A protein and the small-molecule ligand that binds it are described below.
Small molecule (SMILES): CC(C)(COP(=O)(O)OP(=O)(O)OC[C@@H]1O[C@H](c2nc3c(N)ncnc3[nH]2)[C@H](O)[C@@H]1O)[C@@H](O)C(=O)NCCC(=O)NCCOC(=O)c1ccccc1

Binding-site contacts:
Ligand atom N3 contacts residue ARG111 of chain 1.D at 2.9 Å (salt-bridge).
Ligand atom O3 contacts residue HIS108 of chain 1.D at 3.3 Å (h-bond).
Ligand atom P contacts residue THR112 of chain 1.D at 3.6 Å.
Ligand atom C23 contacts residue GLN49 of chain 1.F at 3.2 Å.
Ligand atom O contacts residue THR112 of chain 1.D at 3.6 Å (h-bond).
Ligand atom O13 contacts residue GLU64 of chain 1.E at 3.1 Å (salt-bridge).
Ligand atom C15 contacts residue LEU92 of chain 1.F at 3.4 Å (hydrophobic).
Ligand atom C24 contacts residue PHE51 of chain 1.F at 3.5 Å (hydrophobic).
Ligand atom C20 contacts residue LEU54 of chain 1.F at 3.4 Å (hydrophobic).
Ligand atom C16 contacts residue HIS91 of chain 1.F at 3.6 Å.
Ligand atom O12 contacts residue GLN49 of chain 1.F at 3.4 Å (h-bond).
Ligand atom C19 contacts residue GLY56 of chain 1.F at 3.6 Å.
Ligand atom C26 contacts residue SER68 of chain 1.E at 3.4 Å.
Ligand atom O2 contacts residue HIS108 of chain 1.D at 3.3 Å (h-bond).
Ligand atom C19 contacts residue GLU64 of chain 1.E at 3.6 Å.
Ligand atom O5 contacts residue ARG111 of chain 1.D at 2.9 Å (salt-bridge).
Ligand atom N5 contacts residue HIS91 of chain 1.F at 3.0 Å (h-bond).
Ligand atom C25 contacts residue SER68 of chain 1.E at 3.4 Å.
Ligand atom O1 contacts residue THR112 of chain 1.D at 2.9 Å (h-bond).
Ligand atom C14 contacts residue LEU92 of chain 1.F at 3.5 Å (hydrophobic).
Ligand atom O13 contacts residue GLY56 of chain 1.F at 2.8 Å (h-bond).
Ligand atom C16 contacts residue ARG93 of chain 1.F at 3.5 Å.
Ligand atom C2 contacts residue LEU85 of chain 1.E at 3.3 Å (hydrophobic).
Ligand atom C27 contacts residue SER68 of chain 1.E at 3.6 Å.
Ligand atom C18 contacts residue GLY84 of chain 1.E at 3.6 Å.
Ligand atom C21 contacts residue GLN49 of chain 1.F at 3.4 Å.
Ligand atom C22 contacts residue GLN49 of chain 1.F at 3.4 Å.
Ligand atom O4 contacts residue ARG111 of chain 1.D at 3.6 Å (salt-bridge).
Ligand atom O5 contacts residue GLY110 of chain 1.D at 3.3 Å.
Ligand atom N5 contacts residue LEU92 of chain 1.F at 3.3 Å (h-bond).
Ligand atom O9 contacts residue LEU92 of chain 1.F at 2.8 Å (h-bond).
Ligand atom O1 contacts residue ARG111 of chain 1.D at 3.1 Å (salt-bridge).
Ligand atom N6 contacts residue GLY84 of chain 1.E at 3.0 Å (h-bond).
Ligand atom N5 contacts residue ARG93 of chain 1.F at 3.6 Å (salt-bridge).
Ligand atom O2 contacts residue THR113 of chain 1.D at 2.4 Å (h-bond).
Ligand atom C16 contacts residue GLY94 of chain 1.F at 3.7 Å.
Ligand atom C10 contacts residue ARG111 of chain 1.D at 3.0 Å.
Ligand atom C17 contacts residue GLY84 of chain 1.E at 3.2 Å.
Ligand atom C27 contacts residue GLN49 of chain 1.F at 3.3 Å.
Ligand atom O2 contacts residue GLY110 of chain 1.D at 3.6 Å.

Sequence of chain 1.F:
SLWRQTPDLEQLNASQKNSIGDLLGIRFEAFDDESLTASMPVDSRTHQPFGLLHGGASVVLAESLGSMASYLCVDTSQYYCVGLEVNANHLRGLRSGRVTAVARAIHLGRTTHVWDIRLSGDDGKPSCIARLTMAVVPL

Sequence of chain 1.E:
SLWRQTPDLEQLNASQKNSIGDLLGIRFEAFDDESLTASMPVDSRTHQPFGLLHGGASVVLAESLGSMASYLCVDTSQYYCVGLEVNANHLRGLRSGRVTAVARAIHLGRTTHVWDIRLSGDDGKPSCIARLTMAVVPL

Sequence of chain 1.D:
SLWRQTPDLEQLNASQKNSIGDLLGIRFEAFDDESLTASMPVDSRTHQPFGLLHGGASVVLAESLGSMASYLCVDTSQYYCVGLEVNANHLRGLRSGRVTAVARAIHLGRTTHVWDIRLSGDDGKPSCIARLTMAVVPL